Sequence of chain 1.C:
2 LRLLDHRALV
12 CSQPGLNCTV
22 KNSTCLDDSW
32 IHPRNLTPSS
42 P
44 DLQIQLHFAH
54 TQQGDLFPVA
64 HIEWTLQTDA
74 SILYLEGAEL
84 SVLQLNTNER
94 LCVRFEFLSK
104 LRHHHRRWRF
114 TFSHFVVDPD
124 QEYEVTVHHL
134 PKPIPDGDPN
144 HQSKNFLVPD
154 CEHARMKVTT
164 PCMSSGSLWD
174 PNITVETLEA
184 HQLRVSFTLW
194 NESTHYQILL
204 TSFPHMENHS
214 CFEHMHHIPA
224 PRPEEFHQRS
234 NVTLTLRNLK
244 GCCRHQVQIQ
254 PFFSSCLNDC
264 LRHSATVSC

A small-molecule ligand and the protein it binds are described below.
Small molecule (SMILES): CC(=O)N[C@@H]1[C@@H](O)[C@H](O)[C@@H](CO)O[C@H]1O

Binding-site contacts:
Ligand atom C4 contacts residue ASN36 of chain 1.C at 4.3 Å.
Ligand atom C3 contacts residue ASN36 of chain 1.C at 3.9 Å.
Ligand atom C7 contacts residue ASN36 of chain 1.C at 4.2 Å.
Ligand atom C2 contacts residue ASN36 of chain 1.C at 2.8 Å.
Ligand atom C5 contacts residue ASN36 of chain 1.C at 3.5 Å.
Ligand atom O5 contacts residue ASN36 of chain 1.C at 2.4 Å (h-bond).
Ligand atom C1 contacts residue ASN36 of chain 1.C at 1.4 Å.
Ligand atom C8 contacts residue ASN36 of chain 1.C at 4.2 Å.
Ligand atom N2 contacts residue ASN36 of chain 1.C at 3.2 Å (h-bond).